Binding-site contacts:
Ligand atom O2 contacts residue GLY534 of chain 2.A at 3.5 Å (h-bond).
Ligand atom O4 contacts residue GLY540 of chain 2.A at 3.5 Å (h-bond).
Ligand atom O3 contacts residue ARG536 of chain 2.A at 3.1 Å (salt-bridge).
Ligand atom C3 contacts residue ARG536 of chain 2.A at 3.4 Å.
Ligand atom C3 contacts residue GLY538 of chain 2.A at 3.4 Å.
Ligand atom O2P contacts residue PRO537 of chain 2.A at 3.5 Å.
Ligand atom C6 contacts residue THR542 of chain 2.A at 3.5 Å.
Ligand atom C6 contacts residue LEU451 of chain 2.A at 3.5 Å (hydrophobic).
Ligand atom O6 contacts residue LYS453 of chain 2.A at 3.1 Å (salt-bridge).
Ligand atom C1 contacts residue ARG509 of chain 2.A at 3.7 Å.
Ligand atom P1 contacts residue GLY538 of chain 2.A at 3.5 Å.
Ligand atom O4P contacts residue SER454 of chain 2.A at 2.5 Å (h-bond).
Ligand atom C4 contacts residue GLY538 of chain 2.A at 3.2 Å.
Ligand atom P2 contacts residue SER539 of chain 2.A at 3.6 Å.
Ligand atom O6 contacts residue THR452 of chain 2.A at 3.6 Å.
Ligand atom O1 contacts residue GLY538 of chain 2.A at 3.5 Å (h-bond).
Ligand atom O1P contacts residue GLY538 of chain 2.A at 2.8 Å (h-bond).
Ligand atom C1 contacts residue TRP502 of chain 2.A at 3.3 Å (hydrophobic).
Ligand atom O4 contacts residue SER539 of chain 2.A at 3.7 Å.
Ligand atom O6 contacts residue SER539 of chain 2.A at 3.7 Å.
Ligand atom O4P contacts residue SER539 of chain 2.A at 3.1 Å.
Ligand atom O1P contacts residue LYS453 of chain 2.A at 3.4 Å.
Ligand atom O5 contacts residue LEU451 of chain 2.A at 3.5 Å (h-bond).
Ligand atom O3 contacts residue GLY534 of chain 2.A at 3.0 Å.
Ligand atom P2 contacts residue THR452 of chain 2.A at 3.5 Å.
Ligand atom O4 contacts residue GLY538 of chain 2.A at 2.4 Å (h-bond).
Ligand atom O3P contacts residue ARG509 of chain 2.A at 2.8 Å (salt-bridge).
Ligand atom O6P contacts residue SER457 of chain 2.A at 3.5 Å (h-bond).
Ligand atom O2P contacts residue TRP502 of chain 2.A at 3.1 Å.
Ligand atom C6 contacts residue THR452 of chain 2.A at 3.6 Å.
Ligand atom O5P contacts residue SER457 of chain 2.A at 2.9 Å (h-bond).
Ligand atom O3P contacts residue LYS453 of chain 2.A at 3.2 Å.
Ligand atom O4P contacts residue LYS453 of chain 2.A at 3.6 Å (salt-bridge).
Ligand atom O2 contacts residue LEU451 of chain 2.A at 3.6 Å.
Ligand atom O6P contacts residue SER539 of chain 2.A at 3.5 Å.
Ligand atom O6P contacts residue GLY540 of chain 2.A at 2.8 Å (h-bond).
Ligand atom O4P contacts residue THR452 of chain 2.A at 3.6 Å.
Ligand atom O4 contacts residue PHE541 of chain 2.A at 3.0 Å (h-bond).
Ligand atom O5P contacts residue THR452 of chain 2.A at 2.5 Å (h-bond).
Ligand atom C5 contacts residue GLY538 of chain 2.A at 3.4 Å.

The protein below binds the small molecule below.
Small molecule (SMILES): O=P(O)(O)OC[C@H]1O[C@](O)(COP(=O)(O)O)[C@@H](O)[C@@H]1O

Sequence of chain 2.A:
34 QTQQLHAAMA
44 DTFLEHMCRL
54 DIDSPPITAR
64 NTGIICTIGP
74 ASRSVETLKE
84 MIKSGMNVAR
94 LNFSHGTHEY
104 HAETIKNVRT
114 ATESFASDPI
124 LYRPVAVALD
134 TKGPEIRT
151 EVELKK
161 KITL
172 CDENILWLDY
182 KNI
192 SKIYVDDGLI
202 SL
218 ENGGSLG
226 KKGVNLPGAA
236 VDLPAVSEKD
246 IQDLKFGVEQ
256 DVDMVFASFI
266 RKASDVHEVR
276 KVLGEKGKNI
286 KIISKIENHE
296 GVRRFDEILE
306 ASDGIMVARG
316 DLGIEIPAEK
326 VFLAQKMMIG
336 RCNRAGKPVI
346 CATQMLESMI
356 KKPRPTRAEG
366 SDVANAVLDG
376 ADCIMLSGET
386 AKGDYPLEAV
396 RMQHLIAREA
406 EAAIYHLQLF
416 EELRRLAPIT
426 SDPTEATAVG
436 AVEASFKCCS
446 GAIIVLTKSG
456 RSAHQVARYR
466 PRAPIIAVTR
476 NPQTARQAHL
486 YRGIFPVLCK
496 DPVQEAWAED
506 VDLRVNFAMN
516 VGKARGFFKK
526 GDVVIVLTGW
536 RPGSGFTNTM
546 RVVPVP